Binding-site contacts:
Ligand atom OAW contacts residue ALA498 of chain 1.A at 4.2 Å.
Ligand atom CAZ contacts residue LEU495 of chain 1.A at 3.8 Å (hydrophobic).
Ligand atom CAD contacts residue LEU495 of chain 1.A at 3.3 Å (hydrophobic).
Ligand atom OAH contacts residue TRP321 of chain 1.A at 3.9 Å.
Ligand atom CAA contacts residue PHE378 of chain 1.A at 1.6 Å (hydrophobic).
Ligand atom CAN contacts residue LEU374 of chain 1.A at 3.8 Å (hydrophobic).
Ligand atom CAP contacts residue PHE521 of chain 1.D at 3.2 Å (hydrophobic).
Ligand atom CAP contacts residue LEU525 of chain 1.D at 3.1 Å (hydrophobic).
Ligand atom CBE contacts residue PHE521 of chain 1.D at 3.7 Å (hydrophobic).
Ligand atom CAQ contacts residue PHE496 of chain 1.A at 4.2 Å (hydrophobic).
Ligand atom OAG contacts residue ASN499 of chain 1.A at 3.6 Å.
Ligand atom OAW contacts residue PHE366 of chain 1.A at 3.7 Å.
Ligand atom OAH contacts residue TYR315 of chain 1.A at 2.7 Å (h-bond).
Ligand atom CAE contacts residue LEU374 of chain 1.A at 3.2 Å (hydrophobic).
Ligand atom CAB contacts residue PHE378 of chain 1.A at 3.6 Å (hydrophobic).
Ligand atom CAI contacts residue LEU495 of chain 1.A at 3.4 Å (hydrophobic).
Ligand atom OAG contacts residue ALA498 of chain 1.A at 3.6 Å.
Ligand atom CAL contacts residue PHE363 of chain 1.A at 3.3 Å (hydrophobic).
Ligand atom CAE contacts residue LEU492 of chain 1.A at 4.1 Å (hydrophobic).
Ligand atom CAX contacts residue TYR315 of chain 1.A at 3.8 Å (hydrophobic).
Ligand atom CAO contacts residue LEU525 of chain 1.D at 4.1 Å (hydrophobic).
Ligand atom CAX contacts residue ALA498 of chain 1.A at 4.1 Å (hydrophobic).
Ligand atom CAA contacts residue LEU374 of chain 1.A at 4.1 Å (hydrophobic).
Ligand atom CAQ contacts residue LEU525 of chain 1.D at 3.4 Å (hydrophobic).
Ligand atom CAQ contacts residue PHE521 of chain 1.D at 3.2 Å (hydrophobic).
Ligand atom CAO contacts residue LEU492 of chain 1.A at 3.3 Å (hydrophobic).
Ligand atom CAJ contacts residue LEU374 of chain 1.A at 3.9 Å (hydrophobic).
Ligand atom CAJ contacts residue LEU528 of chain 1.D at 3.9 Å (hydrophobic).
Ligand atom CBG contacts residue PHE521 of chain 1.D at 3.6 Å (hydrophobic).
Ligand atom CAN contacts residue PHE378 of chain 1.A at 3.1 Å (hydrophobic).
Ligand atom CAK contacts residue PHE496 of chain 1.A at 3.5 Å (hydrophobic).
Ligand atom CAI contacts residue PHE496 of chain 1.A at 3.8 Å (hydrophobic).
Ligand atom CBA contacts residue PHE378 of chain 1.A at 2.9 Å (hydrophobic).
Ligand atom CBA contacts residue LEU374 of chain 1.A at 3.9 Å (hydrophobic).
Ligand atom CAO contacts residue LEU374 of chain 1.A at 3.5 Å (hydrophobic).
Ligand atom CAV contacts residue LEU495 of chain 1.A at 3.5 Å (hydrophobic).
Ligand atom OAF contacts residue ALA498 of chain 1.A at 4.1 Å.
Ligand atom CAB contacts residue LEU381 of chain 1.A at 3.5 Å (hydrophobic).
Ligand atom CAM contacts residue PHE363 of chain 1.A at 3.7 Å (hydrophobic).
Ligand atom CAJ contacts residue LEU492 of chain 1.A at 3.7 Å (hydrophobic).

Sequence of chain 1.A:
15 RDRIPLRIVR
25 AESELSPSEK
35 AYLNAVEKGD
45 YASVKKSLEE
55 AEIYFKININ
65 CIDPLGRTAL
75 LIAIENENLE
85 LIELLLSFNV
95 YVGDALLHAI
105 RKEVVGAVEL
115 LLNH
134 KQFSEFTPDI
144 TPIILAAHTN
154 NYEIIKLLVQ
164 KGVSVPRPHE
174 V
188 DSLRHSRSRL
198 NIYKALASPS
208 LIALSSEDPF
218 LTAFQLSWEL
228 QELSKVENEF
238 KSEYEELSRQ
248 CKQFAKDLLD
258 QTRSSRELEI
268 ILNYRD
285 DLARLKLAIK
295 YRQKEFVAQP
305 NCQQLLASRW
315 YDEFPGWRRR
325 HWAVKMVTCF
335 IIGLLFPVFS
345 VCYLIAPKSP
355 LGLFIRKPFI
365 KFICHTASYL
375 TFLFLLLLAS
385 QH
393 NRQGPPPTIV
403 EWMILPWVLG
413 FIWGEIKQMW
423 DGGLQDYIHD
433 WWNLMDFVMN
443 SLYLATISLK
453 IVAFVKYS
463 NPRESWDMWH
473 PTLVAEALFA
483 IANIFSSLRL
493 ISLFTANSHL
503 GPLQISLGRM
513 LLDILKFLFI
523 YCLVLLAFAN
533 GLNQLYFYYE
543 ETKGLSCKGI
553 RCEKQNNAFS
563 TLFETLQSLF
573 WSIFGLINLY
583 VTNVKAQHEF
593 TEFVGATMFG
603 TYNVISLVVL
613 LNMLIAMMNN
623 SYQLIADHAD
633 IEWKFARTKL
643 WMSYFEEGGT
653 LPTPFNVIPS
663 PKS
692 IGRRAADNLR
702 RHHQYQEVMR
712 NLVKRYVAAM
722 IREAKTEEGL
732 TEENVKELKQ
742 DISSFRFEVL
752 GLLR

A protein and the small-molecule ligand that binds it are described below.
Small molecule (SMILES): CC(C)CCC[C@@H](C)[C@H]1CC[C@H]2[C@@H]3CC=C4C[C@@H](OC(=O)CCC(=O)O)CC[C@]4(C)[C@H]3CC[C@]12C

Sequence of chain 1.D:
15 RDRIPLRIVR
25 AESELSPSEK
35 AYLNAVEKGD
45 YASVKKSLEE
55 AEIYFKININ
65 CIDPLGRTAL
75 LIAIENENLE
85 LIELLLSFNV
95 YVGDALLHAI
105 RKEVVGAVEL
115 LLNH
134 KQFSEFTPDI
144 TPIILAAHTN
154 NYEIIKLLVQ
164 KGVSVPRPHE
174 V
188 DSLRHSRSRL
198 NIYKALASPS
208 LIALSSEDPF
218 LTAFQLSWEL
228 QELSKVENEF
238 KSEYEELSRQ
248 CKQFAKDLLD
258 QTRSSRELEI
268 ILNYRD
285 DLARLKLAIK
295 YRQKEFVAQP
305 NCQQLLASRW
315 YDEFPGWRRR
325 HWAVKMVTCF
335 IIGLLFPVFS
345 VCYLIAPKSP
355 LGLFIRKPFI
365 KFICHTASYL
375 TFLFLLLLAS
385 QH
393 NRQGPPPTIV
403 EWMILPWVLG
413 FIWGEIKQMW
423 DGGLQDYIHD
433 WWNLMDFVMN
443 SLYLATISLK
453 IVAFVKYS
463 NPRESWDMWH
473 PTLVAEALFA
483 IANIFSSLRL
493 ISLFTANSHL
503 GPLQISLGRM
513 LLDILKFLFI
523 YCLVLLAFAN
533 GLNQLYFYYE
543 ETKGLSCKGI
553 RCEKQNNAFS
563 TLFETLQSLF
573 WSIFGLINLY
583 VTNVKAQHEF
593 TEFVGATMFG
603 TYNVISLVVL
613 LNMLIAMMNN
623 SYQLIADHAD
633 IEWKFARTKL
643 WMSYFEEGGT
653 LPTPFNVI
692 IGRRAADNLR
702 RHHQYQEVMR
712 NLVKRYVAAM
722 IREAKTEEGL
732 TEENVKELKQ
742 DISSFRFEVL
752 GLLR